Binding-site contacts:
Ligand atom C12 contacts residue GLU116 of chain 2.F at 3.7 Å.
Ligand atom C12 contacts residue CYS118 of chain 2.F at 3.9 Å (hydrophobic).
Ligand atom C12 contacts residue ALA68 of chain 2.F at 3.8 Å (hydrophobic).
Ligand atom N4 contacts residue PHE117 of chain 2.F at 3.6 Å.
Ligand atom N2 contacts residue GLU116 of chain 2.F at 2.9 Å (salt-bridge).
Ligand atom C10 contacts residue LEU168 of chain 2.F at 3.5 Å (hydrophobic).
Ligand atom C4 contacts residue ASN166 of chain 2.F at 4.0 Å.
Ligand atom N6 contacts residue ASP125 of chain 2.F at 2.6 Å (salt-bridge).
Ligand atom CL1 contacts residue MET115 of chain 2.F at 2.9 Å.
Ligand atom C19 contacts residue GLY49 of chain 2.F at 3.8 Å.
Ligand atom C7 contacts residue VAL55 of chain 2.F at 3.6 Å (hydrophobic).
Ligand atom N4 contacts residue CYS118 of chain 2.F at 2.9 Å (h-bond).
Ligand atom C9 contacts residue LEU168 of chain 2.F at 3.5 Å (hydrophobic).
Ligand atom C17 contacts residue LEU47 of chain 2.F at 3.6 Å (hydrophobic).
Ligand atom CL1 contacts residue VAL99 of chain 2.F at 3.6 Å.
Ligand atom C8 contacts residue LEU168 of chain 2.F at 3.9 Å (hydrophobic).
Ligand atom C1 contacts residue VAL55 of chain 2.F at 3.8 Å (hydrophobic).
Ligand atom C11 contacts residue PHE117 of chain 2.F at 3.6 Å (hydrophobic).
Ligand atom C19 contacts residue GLY48 of chain 2.F at 3.9 Å.
Ligand atom C1 contacts residue ASP179 of chain 2.F at 3.8 Å.
Ligand atom C19 contacts residue VAL55 of chain 2.F at 3.8 Å (hydrophobic).
Ligand atom N1 contacts residue ASP179 of chain 2.F at 3.8 Å.
Ligand atom C15 contacts residue VAL55 of chain 2.F at 3.8 Å (hydrophobic).
Ligand atom C6 contacts residue VAL55 of chain 2.F at 4.0 Å (hydrophobic).
Ligand atom N4 contacts residue GLU116 of chain 2.F at 3.8 Å.
Ligand atom C10 contacts residue ALA68 of chain 2.F at 3.8 Å (hydrophobic).
Ligand atom C4 contacts residue ALA165 of chain 2.F at 3.9 Å (hydrophobic).
Ligand atom C12 contacts residue LEU168 of chain 2.F at 3.7 Å (hydrophobic).
Ligand atom N1 contacts residue LYS70 of chain 2.F at 3.3 Å.
Ligand atom C15 contacts residue LEU47 of chain 2.F at 4.0 Å (hydrophobic).
Ligand atom C3 contacts residue LEU168 of chain 2.F at 3.6 Å (hydrophobic).
Ligand atom C18 contacts residue ASP125 of chain 2.F at 3.4 Å.
Ligand atom N3 contacts residue LEU47 of chain 2.F at 3.8 Å.
Ligand atom N2 contacts residue ALA68 of chain 2.F at 3.4 Å.
Ligand atom C13 contacts residue LEU168 of chain 2.F at 3.6 Å (hydrophobic).
Ligand atom C11 contacts residue CYS118 of chain 2.F at 3.2 Å (hydrophobic).
Ligand atom C10 contacts residue GLU116 of chain 2.F at 4.0 Å.
Ligand atom C5 contacts residue ASP179 of chain 2.F at 3.7 Å.
Ligand atom N2 contacts residue LEU168 of chain 2.F at 3.5 Å.
Ligand atom C2 contacts residue ASP125 of chain 2.F at 3.6 Å.

Sequence of chain 2.F:
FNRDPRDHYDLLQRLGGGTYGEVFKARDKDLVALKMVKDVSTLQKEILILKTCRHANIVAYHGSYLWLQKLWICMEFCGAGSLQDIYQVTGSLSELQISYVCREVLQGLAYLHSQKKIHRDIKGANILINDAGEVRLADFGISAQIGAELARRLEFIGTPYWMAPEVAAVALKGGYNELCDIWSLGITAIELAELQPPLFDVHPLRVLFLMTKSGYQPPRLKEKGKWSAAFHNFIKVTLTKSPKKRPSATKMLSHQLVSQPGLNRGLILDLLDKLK

This protein binds this small molecule.
Small molecule (SMILES): C[C@H]1C[C@@H](N)CN(c2ncnc3[nH]c(Cl)c(-c4cccc(C#N)c4)c23)C1